Sequence of chain 3.A:
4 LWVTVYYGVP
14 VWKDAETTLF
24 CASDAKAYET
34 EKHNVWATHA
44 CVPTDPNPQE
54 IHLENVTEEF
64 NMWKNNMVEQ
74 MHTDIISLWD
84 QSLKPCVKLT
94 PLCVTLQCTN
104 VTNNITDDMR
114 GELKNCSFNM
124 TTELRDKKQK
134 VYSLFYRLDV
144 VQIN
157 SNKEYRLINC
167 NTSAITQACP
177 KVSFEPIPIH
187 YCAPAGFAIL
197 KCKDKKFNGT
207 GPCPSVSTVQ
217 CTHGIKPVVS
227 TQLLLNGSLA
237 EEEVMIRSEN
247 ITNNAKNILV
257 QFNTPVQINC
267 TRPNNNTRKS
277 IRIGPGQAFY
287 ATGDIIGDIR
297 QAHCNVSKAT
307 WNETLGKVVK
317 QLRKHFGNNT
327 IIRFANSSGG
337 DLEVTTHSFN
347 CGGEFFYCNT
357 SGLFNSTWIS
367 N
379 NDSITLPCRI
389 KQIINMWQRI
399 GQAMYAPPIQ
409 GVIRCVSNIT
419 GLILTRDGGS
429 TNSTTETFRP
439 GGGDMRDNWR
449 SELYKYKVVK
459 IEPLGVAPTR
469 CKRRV

Binding-site contacts:
Ligand atom N2 contacts residue ASN324 of chain 3.A at 2.8 Å (h-bond).
Ligand atom C2 contacts residue ASN324 of chain 3.A at 2.4 Å.
Ligand atom C8 contacts residue ASN324 of chain 3.A at 3.2 Å.
Ligand atom C7 contacts residue ASN324 of chain 3.A at 3.2 Å.
Ligand atom C1 contacts residue ASN324 of chain 3.A at 1.4 Å.
Ligand atom O7 contacts residue LYS320 of chain 3.A at 4.4 Å.
Ligand atom O5 contacts residue ASN324 of chain 3.A at 2.5 Å (h-bond).
Ligand atom O7 contacts residue ASN324 of chain 3.A at 4.1 Å.
Ligand atom C4 contacts residue ASN324 of chain 3.A at 4.2 Å.
Ligand atom C5 contacts residue ASN324 of chain 3.A at 3.8 Å.
Ligand atom C3 contacts residue ASN324 of chain 3.A at 3.8 Å.

A small-molecule ligand and the protein it binds are described below.
Small molecule (SMILES): CC(=O)N[C@@H]1[C@@H](O)[C@H](O)[C@@H](CO)O[C@H]1O